The small molecule below binds the protein below.
Small molecule (SMILES): Cc1c(C)c2c(c(C)c1O)CC[C@](C)(CCC[C@@H](C)CCC[C@@H](C)CCCC(C)C)O2

Sequence of chain 1.A:
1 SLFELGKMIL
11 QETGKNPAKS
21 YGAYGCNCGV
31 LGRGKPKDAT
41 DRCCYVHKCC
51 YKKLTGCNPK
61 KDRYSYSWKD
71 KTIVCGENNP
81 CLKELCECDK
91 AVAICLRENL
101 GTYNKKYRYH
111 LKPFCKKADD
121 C

Binding-site contacts:
Ligand atom C9 contacts residue GLY29 of chain 1.A at 3.9 Å.
Ligand atom C12 contacts residue VAL30 of chain 1.A at 3.3 Å (hydrophobic).
Ligand atom C6 contacts residue VAL30 of chain 1.A at 3.6 Å (hydrophobic).
Ligand atom C13 contacts residue VIT1 of chain 1.I at 3.6 Å.
Ligand atom C23 contacts residue GLY6 of chain 1.A at 4.1 Å.
Ligand atom O1 contacts residue LEU2 of chain 1.A at 3.8 Å.
Ligand atom C20 contacts residue GLY6 of chain 1.A at 3.8 Å.
Ligand atom O2 contacts residue LYS60 of chain 1.B at 3.5 Å (salt-bridge).
Ligand atom C17 contacts residue ALA18 of chain 1.A at 4.0 Å (hydrophobic).
Ligand atom C13 contacts residue VAL30 of chain 1.A at 3.6 Å (hydrophobic).
Ligand atom C19 contacts residue GLY6 of chain 1.A at 3.2 Å.
Ligand atom C20 contacts residue PRO17 of chain 1.A at 3.9 Å (hydrophobic).
Ligand atom C18 contacts residue GLY6 of chain 1.A at 3.9 Å.
Ligand atom C15 contacts residue LEU2 of chain 1.A at 3.6 Å (hydrophobic).
Ligand atom C21 contacts residue LEU2 of chain 1.A at 3.4 Å (hydrophobic).
Ligand atom C17 contacts residue PRO17 of chain 1.A at 3.8 Å (hydrophobic).
Ligand atom C18 contacts residue LEU2 of chain 1.A at 3.9 Å (hydrophobic).
Ligand atom C1 contacts residue PRO17 of chain 1.A at 3.5 Å (hydrophobic).
Ligand atom C11 contacts residue GLY29 of chain 1.A at 3.8 Å.
Ligand atom C11 contacts residue LEU5 of chain 1.A at 4.0 Å (hydrophobic).
Ligand atom C5 contacts residue VAL30 of chain 1.A at 3.5 Å (hydrophobic).
Ligand atom C26 contacts residue LYS7 of chain 1.A at 4.0 Å.
Ligand atom C3 contacts residue GLY29 of chain 1.A at 3.3 Å.
Ligand atom C22 contacts residue PRO17 of chain 1.A at 4.0 Å (hydrophobic).
Ligand atom C4 contacts residue LEU2 of chain 1.A at 3.8 Å (hydrophobic).
Ligand atom C21 contacts residue GLY6 of chain 1.A at 3.2 Å.
Ligand atom O1 contacts residue GLY29 of chain 1.A at 3.9 Å.
Ligand atom C8 contacts residue LYS48 of chain 1.A at 4.0 Å.
Ligand atom C12 contacts residue VIT1 of chain 1.I at 3.7 Å.
Ligand atom C25 contacts residue LEU10 of chain 1.A at 3.8 Å (hydrophobic).
Ligand atom C14 contacts residue GLY22 of chain 1.A at 3.2 Å.
Ligand atom C19 contacts residue LEU2 of chain 1.A at 2.6 Å (hydrophobic).
Ligand atom C14 contacts residue CYS28 of chain 1.A at 3.9 Å (hydrophobic).
Ligand atom C23 contacts residue PRO17 of chain 1.A at 3.4 Å (hydrophobic).
Ligand atom C14 contacts residue GLY29 of chain 1.A at 3.1 Å.
Ligand atom C4 contacts residue GLY29 of chain 1.A at 3.8 Å.
Ligand atom C14 contacts residue TYR21 of chain 1.A at 2.9 Å (hydrophobic).
Ligand atom C10 contacts residue GLY29 of chain 1.A at 3.6 Å.
Ligand atom C28 contacts residue LYS7 of chain 1.A at 4.0 Å.
Ligand atom C2 contacts residue GLY29 of chain 1.A at 3.6 Å.

Sequence of chain 1.B:
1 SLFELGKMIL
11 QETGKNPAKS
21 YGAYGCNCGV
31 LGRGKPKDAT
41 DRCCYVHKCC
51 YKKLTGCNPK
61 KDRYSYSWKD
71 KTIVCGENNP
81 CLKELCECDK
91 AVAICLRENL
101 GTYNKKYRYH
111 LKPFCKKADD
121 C